Binding-site contacts:
Ligand atom C4 contacts residue ASN275 of chain 52.A at 3.7 Å.
Ligand atom C4 contacts residue PRO231 of chain 52.B at 3.4 Å (hydrophobic).
Ligand atom C7 contacts residue ASN180 of chain 52.B at 3.5 Å.
Ligand atom O4 contacts residue ASP232 of chain 52.B at 2.9 Å (salt-bridge).
Ligand atom O10 contacts residue ASN275 of chain 52.A at 2.7 Å (h-bond).
Ligand atom O7 contacts residue ASN180 of chain 52.B at 3.2 Å (h-bond).
Ligand atom O10 contacts residue LYS270 of chain 52.A at 3.0 Å (salt-bridge).
Ligand atom O3 contacts residue GLY282 of chain 52.A at 3.3 Å.
Ligand atom O6 contacts residue PRO274 of chain 52.A at 3.8 Å.
Ligand atom N5 contacts residue PRO231 of chain 52.B at 2.6 Å (h-bond).
Ligand atom C5 contacts residue ASN275 of chain 52.A at 3.5 Å.
Ligand atom O1B contacts residue ARG104 of chain 52.B at 2.4 Å (salt-bridge).
Ligand atom C10 contacts residue ASN275 of chain 52.A at 3.2 Å.
Ligand atom C5 contacts residue PRO231 of chain 52.B at 3.4 Å (hydrophobic).
Ligand atom C3 contacts residue ARG95 of chain 52.B at 3.8 Å.
Ligand atom N5 contacts residue ASN275 of chain 52.A at 3.5 Å (h-bond).
Ligand atom C10 contacts residue ASP232 of chain 52.B at 3.6 Å.
Ligand atom C4 contacts residue ASP232 of chain 52.B at 3.5 Å.
Ligand atom O7 contacts residue LYS270 of chain 52.A at 3.4 Å (salt-bridge).
Ligand atom O6 contacts residue ASP91 of chain 52.B at 3.2 Å.
Ligand atom O7 contacts residue PRO274 of chain 52.A at 3.5 Å.
Ligand atom C4 contacts residue PRO274 of chain 52.A at 3.8 Å (hydrophobic).
Ligand atom C11 contacts residue ILE233 of chain 52.B at 3.5 Å (hydrophobic).
Ligand atom C10 contacts residue PRO231 of chain 52.B at 3.5 Å (hydrophobic).
Ligand atom C11 contacts residue ASP232 of chain 52.B at 3.4 Å.
Ligand atom C3 contacts residue PRO274 of chain 52.A at 3.7 Å (hydrophobic).
Ligand atom O4 contacts residue ARG95 of chain 52.B at 3.3 Å (salt-bridge).
Ligand atom O4 contacts residue PRO231 of chain 52.B at 3.8 Å.
Ligand atom C1 contacts residue ARG104 of chain 52.B at 3.4 Å.
Ligand atom C8 contacts residue ASN180 of chain 52.B at 3.0 Å.
Ligand atom C4 contacts residue ARG104 of chain 52.B at 3.7 Å.
Ligand atom C3 contacts residue ARG104 of chain 52.B at 3.8 Å.
Ligand atom O4 contacts residue ASN275 of chain 52.A at 2.8 Å (h-bond).
Ligand atom C10 contacts residue LYS270 of chain 52.A at 3.6 Å.
Ligand atom O4 contacts residue ASP91 of chain 52.B at 2.4 Å (salt-bridge).
Ligand atom C11 contacts residue PRO231 of chain 52.B at 3.5 Å (hydrophobic).
Ligand atom C4 contacts residue ASP91 of chain 52.B at 3.4 Å.
Ligand atom C11 contacts residue GLY234 of chain 52.B at 3.7 Å.
Ligand atom O3 contacts residue PRO274 of chain 52.A at 3.6 Å.
Ligand atom O1B contacts residue ASP91 of chain 52.B at 3.8 Å.

Sequence of chain 52.B:
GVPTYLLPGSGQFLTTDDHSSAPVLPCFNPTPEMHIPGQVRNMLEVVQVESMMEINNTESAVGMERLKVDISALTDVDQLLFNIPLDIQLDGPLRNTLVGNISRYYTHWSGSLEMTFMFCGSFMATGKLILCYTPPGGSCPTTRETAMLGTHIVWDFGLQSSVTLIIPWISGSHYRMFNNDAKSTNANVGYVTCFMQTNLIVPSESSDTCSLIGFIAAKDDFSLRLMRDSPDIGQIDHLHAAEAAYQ

This protein binds this small molecule.
Small molecule (SMILES): CC(=O)N[C@@H]1[C@@H](O)[C@H](O[C@@H]2O[C@H](CO[C@]3(C(=O)O)C[C@H](O)[C@@H](NC(C)=O)[C@H]([C@H](O)[C@H](O)CO)O3)[C@H](O)[C@H](O)[C@H]2O)[C@@H](CO)O[C@H]1O

Sequence of chain 52.A:
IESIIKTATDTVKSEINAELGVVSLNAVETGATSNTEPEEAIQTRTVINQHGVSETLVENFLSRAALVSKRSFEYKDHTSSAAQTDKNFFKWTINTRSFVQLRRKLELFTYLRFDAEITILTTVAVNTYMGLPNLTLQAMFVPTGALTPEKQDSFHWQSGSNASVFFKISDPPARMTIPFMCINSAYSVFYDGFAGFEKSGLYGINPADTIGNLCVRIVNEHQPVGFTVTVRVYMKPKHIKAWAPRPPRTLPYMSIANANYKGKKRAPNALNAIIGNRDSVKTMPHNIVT